Sequence of chain 1.J:
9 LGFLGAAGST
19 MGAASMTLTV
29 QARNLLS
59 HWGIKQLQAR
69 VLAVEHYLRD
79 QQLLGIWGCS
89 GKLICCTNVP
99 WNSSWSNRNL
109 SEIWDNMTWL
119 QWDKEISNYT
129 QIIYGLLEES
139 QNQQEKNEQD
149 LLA

Binding-site contacts:
Ligand atom C5 contacts residue ASN114 of chain 1.J at 3.7 Å.
Ligand atom C3 contacts residue NAG1 of chain 1.HA at 3.7 Å.
Ligand atom O3 contacts residue NAG1 of chain 1.HA at 4.0 Å.
Ligand atom C1 contacts residue ASN114 of chain 1.J at 1.4 Å.
Ligand atom C5 contacts residue NAG1 of chain 1.HA at 4.3 Å.
Ligand atom C7 contacts residue ASN114 of chain 1.J at 3.2 Å.
Ligand atom C8 contacts residue ASN114 of chain 1.J at 4.2 Å.
Ligand atom C3 contacts residue ASN114 of chain 1.J at 3.8 Å.
Ligand atom O7 contacts residue ASN114 of chain 1.J at 3.4 Å (h-bond).
Ligand atom C4 contacts residue ASN114 of chain 1.J at 4.3 Å.
Ligand atom C1 contacts residue SER109 of chain 1.J at 3.5 Å.
Ligand atom O4 contacts residue NAG1 of chain 1.HA at 3.3 Å (h-bond).
Ligand atom C2 contacts residue ASN114 of chain 1.J at 2.5 Å.
Ligand atom O5 contacts residue ASN114 of chain 1.J at 2.5 Å (h-bond).
Ligand atom C5 contacts residue SER109 of chain 1.J at 3.6 Å.
Ligand atom O5 contacts residue SER109 of chain 1.J at 2.9 Å (h-bond).
Ligand atom O6 contacts residue SER109 of chain 1.J at 4.4 Å.
Ligand atom C4 contacts residue NAG1 of chain 1.HA at 4.1 Å.
Ligand atom C6 contacts residue SER109 of chain 1.J at 3.7 Å.
Ligand atom N2 contacts residue ASN114 of chain 1.J at 2.8 Å (h-bond).

A small-molecule ligand and the protein it binds are described below.
Small molecule (SMILES): CC(=O)N[C@@H]1[C@@H](O)[C@H](O)[C@@H](CO)O[C@H]1O